Sequence of chain 1.A:
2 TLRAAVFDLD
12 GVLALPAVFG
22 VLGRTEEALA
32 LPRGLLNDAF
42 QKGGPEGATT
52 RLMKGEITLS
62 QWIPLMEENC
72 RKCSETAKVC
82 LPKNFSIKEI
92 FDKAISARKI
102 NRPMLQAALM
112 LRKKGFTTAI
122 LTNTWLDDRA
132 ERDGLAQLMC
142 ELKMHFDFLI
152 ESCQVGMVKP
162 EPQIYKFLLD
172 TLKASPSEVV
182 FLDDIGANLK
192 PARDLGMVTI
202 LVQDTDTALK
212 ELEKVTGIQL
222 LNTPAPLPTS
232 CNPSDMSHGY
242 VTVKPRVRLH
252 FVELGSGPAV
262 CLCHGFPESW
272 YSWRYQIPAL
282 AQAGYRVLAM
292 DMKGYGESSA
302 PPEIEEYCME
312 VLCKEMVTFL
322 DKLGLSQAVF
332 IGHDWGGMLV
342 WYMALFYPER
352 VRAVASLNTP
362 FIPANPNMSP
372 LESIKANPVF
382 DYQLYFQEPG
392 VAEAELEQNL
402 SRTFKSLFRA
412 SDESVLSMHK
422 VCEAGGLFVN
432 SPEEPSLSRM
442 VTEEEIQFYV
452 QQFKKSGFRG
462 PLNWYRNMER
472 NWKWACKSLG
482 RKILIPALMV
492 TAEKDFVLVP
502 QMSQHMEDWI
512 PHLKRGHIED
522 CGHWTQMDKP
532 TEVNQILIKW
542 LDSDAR

The protein below binds the small molecule below.
Small molecule (SMILES): Nc1nc2ccc(C(F)(F)F)cc2s1

Binding-site contacts:
Ligand atom S3 contacts residue HIS524 of chain 1.A at 3.4 Å (h-bond).
Ligand atom C7 contacts residue MET419 of chain 1.A at 4.3 Å (hydrophobic).
Ligand atom N11 contacts residue VAL498 of chain 1.A at 3.4 Å.
Ligand atom C6 contacts residue TRP525 of chain 1.A at 4.3 Å (hydrophobic).
Ligand atom C10 contacts residue TRP525 of chain 1.A at 4.0 Å (hydrophobic).
Ligand atom F14 contacts residue TYR466 of chain 1.A at 3.6 Å.
Ligand atom N2 contacts residue HIS524 of chain 1.A at 3.9 Å.
Ligand atom F12 contacts residue LEU408 of chain 1.A at 3.7 Å.
Ligand atom C6 contacts residue MET419 of chain 1.A at 3.7 Å (hydrophobic).
Ligand atom F14 contacts residue TYR383 of chain 1.A at 3.5 Å.
Ligand atom S3 contacts residue VAL498 of chain 1.A at 3.6 Å.
Ligand atom N11 contacts residue PHE497 of chain 1.A at 4.0 Å.
Ligand atom C7 contacts residue LEU408 of chain 1.A at 4.2 Å (hydrophobic).
Ligand atom C1 contacts residue HIS524 of chain 1.A at 3.5 Å.
Ligand atom F14 contacts residue PHE267 of chain 1.A at 3.4 Å.
Ligand atom C4 contacts residue TYR383 of chain 1.A at 4.3 Å (hydrophobic).
Ligand atom F12 contacts residue TYR383 of chain 1.A at 4.2 Å.
Ligand atom F12 contacts residue PHE387 of chain 1.A at 3.6 Å.
Ligand atom F13 contacts residue PRO268 of chain 1.A at 3.7 Å.
Ligand atom F13 contacts residue LEU408 of chain 1.A at 3.5 Å.
Ligand atom N11 contacts residue HIS524 of chain 1.A at 3.3 Å.
Ligand atom N11 contacts residue ASP496 of chain 1.A at 2.9 Å (salt-bridge).
Ligand atom F12 contacts residue PHE267 of chain 1.A at 4.2 Å.
Ligand atom F13 contacts residue PHE267 of chain 1.A at 3.5 Å.
Ligand atom C9 contacts residue LEU408 of chain 1.A at 4.3 Å (hydrophobic).
Ligand atom C4 contacts residue PHE267 of chain 1.A at 4.0 Å (hydrophobic).
Ligand atom C5 contacts residue MET419 of chain 1.A at 4.1 Å (hydrophobic).
Ligand atom F14 contacts residue PHE387 of chain 1.A at 3.7 Å.
Ligand atom C8 contacts residue TYR383 of chain 1.A at 4.0 Å (hydrophobic).
Ligand atom C9 contacts residue TRP525 of chain 1.A at 3.9 Å (hydrophobic).
Ligand atom C1 contacts residue VAL498 of chain 1.A at 3.5 Å (hydrophobic).
Ligand atom C4 contacts residue LEU408 of chain 1.A at 4.0 Å (hydrophobic).
Ligand atom F13 contacts residue TRP525 of chain 1.A at 4.0 Å.
Ligand atom N2 contacts residue MET419 of chain 1.A at 4.1 Å.
Ligand atom C10 contacts residue LEU408 of chain 1.A at 3.5 Å (hydrophobic).
Ligand atom C1 contacts residue ASP496 of chain 1.A at 4.0 Å.
Ligand atom C5 contacts residue HIS524 of chain 1.A at 4.1 Å.
Ligand atom F12 contacts residue LEU428 of chain 1.A at 3.4 Å.
Ligand atom C10 contacts residue MET419 of chain 1.A at 3.9 Å (hydrophobic).
Ligand atom C9 contacts residue MET419 of chain 1.A at 3.6 Å (hydrophobic).